The small molecule below binds the protein below.
Small molecule (SMILES): CC(=O)N[C@@H]1[C@@H](O)[C@H](O)[C@@H](CO)O[C@H]1O

Binding-site contacts:
Ligand atom C4 contacts residue ASN62 of chain 1.A at 4.3 Å.
Ligand atom O7 contacts residue ASN55 of chain 1.A at 3.9 Å.
Ligand atom C1 contacts residue ASN62 of chain 1.A at 1.4 Å.
Ligand atom C3 contacts residue PRO59 of chain 1.A at 4.4 Å (hydrophobic).
Ligand atom C7 contacts residue PRO60 of chain 1.A at 3.7 Å (hydrophobic).
Ligand atom C2 contacts residue ASN62 of chain 1.A at 2.5 Å.
Ligand atom C7 contacts residue ASN62 of chain 1.A at 3.8 Å.
Ligand atom N2 contacts residue PRO60 of chain 1.A at 3.1 Å (h-bond).
Ligand atom N2 contacts residue PRO59 of chain 1.A at 4.2 Å.
Ligand atom O5 contacts residue ASN62 of chain 1.A at 2.4 Å (h-bond).
Ligand atom C8 contacts residue ASN62 of chain 1.A at 4.2 Å.
Ligand atom C7 contacts residue PRO59 of chain 1.A at 4.3 Å (hydrophobic).
Ligand atom C5 contacts residue ASN62 of chain 1.A at 3.7 Å.
Ligand atom O7 contacts residue PRO60 of chain 1.A at 3.5 Å (h-bond).
Ligand atom N2 contacts residue ASN62 of chain 1.A at 2.9 Å (h-bond).
Ligand atom C3 contacts residue ASN62 of chain 1.A at 3.8 Å.
Ligand atom C2 contacts residue PRO60 of chain 1.A at 4.2 Å (hydrophobic).
Ligand atom O7 contacts residue PRO59 of chain 1.A at 4.0 Å.
Ligand atom C1 contacts residue PRO60 of chain 1.A at 4.2 Å (hydrophobic).
Ligand atom O3 contacts residue PRO59 of chain 1.A at 3.9 Å.

Sequence of chain 1.A:
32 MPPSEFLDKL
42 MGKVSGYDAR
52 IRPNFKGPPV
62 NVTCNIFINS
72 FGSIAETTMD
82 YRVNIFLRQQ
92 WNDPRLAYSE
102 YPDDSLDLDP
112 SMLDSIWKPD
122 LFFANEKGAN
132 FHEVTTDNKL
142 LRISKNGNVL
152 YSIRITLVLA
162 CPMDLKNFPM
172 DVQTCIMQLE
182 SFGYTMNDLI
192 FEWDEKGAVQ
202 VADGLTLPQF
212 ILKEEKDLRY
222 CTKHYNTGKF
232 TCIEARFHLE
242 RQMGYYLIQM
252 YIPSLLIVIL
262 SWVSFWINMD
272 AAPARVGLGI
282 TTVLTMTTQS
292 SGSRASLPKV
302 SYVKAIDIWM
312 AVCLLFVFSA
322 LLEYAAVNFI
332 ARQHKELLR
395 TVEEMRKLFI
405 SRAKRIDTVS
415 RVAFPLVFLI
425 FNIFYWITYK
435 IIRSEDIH